Binding-site contacts:
Ligand atom N2 contacts residue ASN1074 of chain 1.A at 2.9 Å (h-bond).
Ligand atom C4 contacts residue ASN1074 of chain 1.A at 4.2 Å.
Ligand atom O4 contacts residue ALA706 of chain 1.A at 4.4 Å.
Ligand atom C1 contacts residue ASN1074 of chain 1.A at 1.4 Å.
Ligand atom C5 contacts residue ALA706 of chain 1.A at 3.9 Å (hydrophobic).
Ligand atom C8 contacts residue GLU1072 of chain 1.A at 3.9 Å.
Ligand atom O5 contacts residue ASN1074 of chain 1.A at 2.4 Å (h-bond).
Ligand atom C6 contacts residue ALA706 of chain 1.A at 4.4 Å (hydrophobic).
Ligand atom C8 contacts residue ASN1074 of chain 1.A at 4.4 Å.
Ligand atom C7 contacts residue ASN1074 of chain 1.A at 4.0 Å.
Ligand atom C3 contacts residue ASN1074 of chain 1.A at 3.8 Å.
Ligand atom C5 contacts residue ASN1074 of chain 1.A at 3.7 Å.
Ligand atom C2 contacts residue ASN1074 of chain 1.A at 2.5 Å.

Sequence of chain 1.A:
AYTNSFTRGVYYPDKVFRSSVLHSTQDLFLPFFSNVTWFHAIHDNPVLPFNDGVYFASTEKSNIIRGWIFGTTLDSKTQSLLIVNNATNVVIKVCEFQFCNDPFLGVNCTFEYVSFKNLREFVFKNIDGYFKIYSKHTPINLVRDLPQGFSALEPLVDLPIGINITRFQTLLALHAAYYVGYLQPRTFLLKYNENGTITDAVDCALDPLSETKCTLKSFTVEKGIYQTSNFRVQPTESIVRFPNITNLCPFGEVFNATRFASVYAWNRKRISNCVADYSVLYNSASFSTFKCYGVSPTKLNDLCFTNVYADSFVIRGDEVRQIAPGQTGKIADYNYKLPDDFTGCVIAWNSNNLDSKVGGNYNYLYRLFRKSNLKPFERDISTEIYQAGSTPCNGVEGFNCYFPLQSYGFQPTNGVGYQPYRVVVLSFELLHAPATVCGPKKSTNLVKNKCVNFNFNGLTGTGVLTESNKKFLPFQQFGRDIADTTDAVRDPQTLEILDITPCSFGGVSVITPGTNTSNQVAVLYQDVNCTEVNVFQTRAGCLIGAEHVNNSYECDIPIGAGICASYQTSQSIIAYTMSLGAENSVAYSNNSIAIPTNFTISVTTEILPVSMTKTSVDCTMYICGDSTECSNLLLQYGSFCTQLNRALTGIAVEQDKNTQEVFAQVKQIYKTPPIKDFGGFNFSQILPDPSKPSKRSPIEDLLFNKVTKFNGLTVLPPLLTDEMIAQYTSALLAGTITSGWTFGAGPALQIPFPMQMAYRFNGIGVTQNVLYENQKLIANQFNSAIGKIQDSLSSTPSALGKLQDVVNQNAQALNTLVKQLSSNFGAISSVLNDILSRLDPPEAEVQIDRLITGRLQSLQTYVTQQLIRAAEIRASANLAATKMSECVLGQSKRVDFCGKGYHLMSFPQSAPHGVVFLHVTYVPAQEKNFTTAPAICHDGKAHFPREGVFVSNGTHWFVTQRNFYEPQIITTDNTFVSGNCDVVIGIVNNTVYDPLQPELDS

This protein binds this small molecule.
Small molecule (SMILES): CC(=O)N[C@@H]1[C@@H](O)[C@H](O)[C@@H](CO)O[C@H]1O